The protein below binds the small molecule below.
Small molecule (SMILES): CC(=O)N[C@@H]1[C@@H](O)[C@H](O)[C@@H](CO)O[C@H]1O

Binding-site contacts:
Ligand atom O5 contacts residue ASN67 of chain 51.A at 2.4 Å (h-bond).
Ligand atom C2 contacts residue ASN67 of chain 51.A at 2.5 Å.
Ligand atom C8 contacts residue MET118 of chain 51.A at 4.3 Å (hydrophobic).
Ligand atom C3 contacts residue ASN67 of chain 51.A at 3.8 Å.
Ligand atom C5 contacts residue ASN67 of chain 51.A at 3.7 Å.
Ligand atom O7 contacts residue ASN67 of chain 51.A at 4.3 Å.
Ligand atom C4 contacts residue ASN67 of chain 51.A at 4.2 Å.
Ligand atom N2 contacts residue ASN67 of chain 51.A at 2.9 Å (h-bond).
Ligand atom C8 contacts residue PHE90 of chain 51.A at 3.7 Å (hydrophobic).
Ligand atom C8 contacts residue ASN67 of chain 51.A at 4.3 Å.
Ligand atom C1 contacts residue ASN67 of chain 51.A at 1.4 Å.
Ligand atom C7 contacts residue ASN67 of chain 51.A at 3.9 Å.

Sequence of chain 51.A:
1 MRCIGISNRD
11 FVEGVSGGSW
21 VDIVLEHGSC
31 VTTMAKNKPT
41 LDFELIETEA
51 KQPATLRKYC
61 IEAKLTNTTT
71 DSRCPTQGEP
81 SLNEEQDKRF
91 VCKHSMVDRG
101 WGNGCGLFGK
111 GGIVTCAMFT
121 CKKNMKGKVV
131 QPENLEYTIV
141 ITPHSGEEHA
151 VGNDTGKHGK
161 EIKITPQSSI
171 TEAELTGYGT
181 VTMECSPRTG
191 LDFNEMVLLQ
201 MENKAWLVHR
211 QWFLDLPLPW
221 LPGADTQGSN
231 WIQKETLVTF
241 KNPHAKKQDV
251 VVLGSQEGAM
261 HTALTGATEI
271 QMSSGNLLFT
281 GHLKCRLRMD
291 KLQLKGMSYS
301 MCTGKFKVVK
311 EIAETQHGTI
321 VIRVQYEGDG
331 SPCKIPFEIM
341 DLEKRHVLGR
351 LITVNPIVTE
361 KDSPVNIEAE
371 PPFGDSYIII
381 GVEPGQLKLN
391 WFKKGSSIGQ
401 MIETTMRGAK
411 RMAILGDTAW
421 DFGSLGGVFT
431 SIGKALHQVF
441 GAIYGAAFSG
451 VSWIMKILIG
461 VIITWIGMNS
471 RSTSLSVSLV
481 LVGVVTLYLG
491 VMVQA